The small molecule below binds the protein below.
Small molecule (SMILES): C[C@]12N[C@H](Cc3ccccc31)c1ccccc12

Binding-site contacts:
Ligand atom C14 contacts residue VAL241 of chain 1.G at 4.2 Å (hydrophobic).
Ligand atom C13 contacts residue THR235 of chain 1.C at 3.5 Å.
Ligand atom C10 contacts residue LEU231 of chain 1.H at 3.5 Å (hydrophobic).
Ligand atom C4 contacts residue LEU231 of chain 1.C at 3.9 Å (hydrophobic).
Ligand atom C1 contacts residue ASN203 of chain 1.C at 3.8 Å.
Ligand atom C10 contacts residue THR235 of chain 1.H at 3.6 Å.
Ligand atom C15 contacts residue VAL241 of chain 1.G at 3.3 Å (hydrophobic).
Ligand atom C15 contacts residue THR245 of chain 1.G at 3.6 Å.
Ligand atom C11 contacts residue VAL241 of chain 1.G at 3.9 Å (hydrophobic).
Ligand atom C8 contacts residue THR235 of chain 1.C at 4.3 Å.
Ligand atom C11 contacts residue ALA242 of chain 1.G at 4.4 Å (hydrophobic).
Ligand atom C9 contacts residue LEU231 of chain 1.C at 3.4 Å (hydrophobic).
Ligand atom C8 contacts residue VAL241 of chain 1.B at 3.7 Å (hydrophobic).
Ligand atom C11 contacts residue THR245 of chain 1.G at 3.7 Å.
Ligand atom C5 contacts residue LEU231 of chain 1.H at 4.2 Å (hydrophobic).
Ligand atom C2 contacts residue VAL241 of chain 1.B at 4.2 Å (hydrophobic).
Ligand atom C14 contacts residue THR235 of chain 1.H at 3.4 Å.
Ligand atom C12 contacts residue THR235 of chain 1.C at 3.4 Å.
Ligand atom C13 contacts residue LEU231 of chain 1.C at 3.5 Å (hydrophobic).
Ligand atom C12 contacts residue ALA242 of chain 1.B at 4.0 Å (hydrophobic).
Ligand atom C13 contacts residue VAL241 of chain 1.B at 4.1 Å (hydrophobic).
Ligand atom C14 contacts residue ALA242 of chain 1.G at 3.6 Å (hydrophobic).
Ligand atom C15 contacts residue THR235 of chain 1.H at 4.4 Å.
Ligand atom C7 contacts residue VAL241 of chain 1.B at 4.1 Å (hydrophobic).
Ligand atom C12 contacts residue VAL241 of chain 1.B at 3.9 Å (hydrophobic).
Ligand atom C7 contacts residue LEU231 of chain 1.H at 3.7 Å (hydrophobic).
Ligand atom N contacts residue ASN203 of chain 1.C at 4.0 Å.
Ligand atom C3 contacts residue LEU231 of chain 1.C at 4.1 Å (hydrophobic).
Ligand atom C14 contacts residue THR245 of chain 1.G at 4.3 Å.
Ligand atom C12 contacts residue THR245 of chain 1.B at 4.3 Å.
Ligand atom C6 contacts residue THR245 of chain 1.G at 4.5 Å.
Ligand atom C15 contacts residue ALA242 of chain 1.G at 3.2 Å (hydrophobic).
Ligand atom C13 contacts residue ALA242 of chain 1.B at 4.2 Å (hydrophobic).
Ligand atom C contacts residue LEU231 of chain 1.H at 4.5 Å (hydrophobic).
Ligand atom C1 contacts residue LEU231 of chain 1.C at 4.0 Å (hydrophobic).
Ligand atom C14 contacts residue LEU231 of chain 1.H at 4.0 Å (hydrophobic).
Ligand atom C9 contacts residue THR235 of chain 1.C at 4.4 Å.

Sequence of chain 1.C:
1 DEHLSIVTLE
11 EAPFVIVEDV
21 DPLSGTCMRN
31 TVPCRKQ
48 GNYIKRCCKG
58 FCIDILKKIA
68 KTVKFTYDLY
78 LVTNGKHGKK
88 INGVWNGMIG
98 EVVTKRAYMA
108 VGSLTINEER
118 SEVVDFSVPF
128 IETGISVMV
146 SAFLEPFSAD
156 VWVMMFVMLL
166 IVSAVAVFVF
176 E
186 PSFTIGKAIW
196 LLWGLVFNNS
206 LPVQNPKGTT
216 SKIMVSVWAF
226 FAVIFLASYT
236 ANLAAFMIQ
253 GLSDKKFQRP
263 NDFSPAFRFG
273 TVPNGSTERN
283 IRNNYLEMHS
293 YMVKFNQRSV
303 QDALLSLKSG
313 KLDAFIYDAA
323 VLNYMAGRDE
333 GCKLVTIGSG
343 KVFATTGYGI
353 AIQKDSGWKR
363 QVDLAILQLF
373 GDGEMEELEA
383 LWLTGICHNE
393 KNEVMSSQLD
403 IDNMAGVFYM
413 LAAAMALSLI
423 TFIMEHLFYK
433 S

Sequence of chain 1.B:
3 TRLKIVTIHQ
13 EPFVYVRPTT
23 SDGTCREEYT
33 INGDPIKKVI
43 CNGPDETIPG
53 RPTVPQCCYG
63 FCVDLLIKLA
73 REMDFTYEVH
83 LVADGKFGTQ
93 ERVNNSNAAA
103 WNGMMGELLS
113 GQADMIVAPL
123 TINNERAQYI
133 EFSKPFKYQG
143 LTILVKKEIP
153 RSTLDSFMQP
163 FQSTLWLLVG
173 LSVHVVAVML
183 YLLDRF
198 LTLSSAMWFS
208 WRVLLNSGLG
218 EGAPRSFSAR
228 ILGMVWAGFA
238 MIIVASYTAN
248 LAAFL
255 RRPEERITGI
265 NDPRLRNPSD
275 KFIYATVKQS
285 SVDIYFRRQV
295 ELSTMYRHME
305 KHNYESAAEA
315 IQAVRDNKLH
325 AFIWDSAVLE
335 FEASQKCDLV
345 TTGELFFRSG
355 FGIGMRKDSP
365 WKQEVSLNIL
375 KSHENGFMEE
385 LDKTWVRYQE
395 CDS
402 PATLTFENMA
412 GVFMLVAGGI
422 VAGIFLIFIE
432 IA

Sequence of chain 1.G:
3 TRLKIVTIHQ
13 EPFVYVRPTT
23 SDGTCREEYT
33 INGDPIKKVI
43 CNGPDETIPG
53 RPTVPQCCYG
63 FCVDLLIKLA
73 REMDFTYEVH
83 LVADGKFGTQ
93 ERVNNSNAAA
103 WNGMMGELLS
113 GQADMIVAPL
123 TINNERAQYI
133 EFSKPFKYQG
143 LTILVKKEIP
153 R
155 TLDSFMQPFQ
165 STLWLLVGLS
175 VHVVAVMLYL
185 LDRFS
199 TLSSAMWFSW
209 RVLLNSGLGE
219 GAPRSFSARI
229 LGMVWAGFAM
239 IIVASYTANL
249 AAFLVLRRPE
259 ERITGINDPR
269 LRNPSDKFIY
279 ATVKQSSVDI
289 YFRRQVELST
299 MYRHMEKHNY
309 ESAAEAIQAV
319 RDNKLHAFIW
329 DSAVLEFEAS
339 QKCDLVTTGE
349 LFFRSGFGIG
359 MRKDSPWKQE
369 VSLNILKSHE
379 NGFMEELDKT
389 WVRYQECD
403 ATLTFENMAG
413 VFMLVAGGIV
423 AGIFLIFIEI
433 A

Sequence of chain 1.H:
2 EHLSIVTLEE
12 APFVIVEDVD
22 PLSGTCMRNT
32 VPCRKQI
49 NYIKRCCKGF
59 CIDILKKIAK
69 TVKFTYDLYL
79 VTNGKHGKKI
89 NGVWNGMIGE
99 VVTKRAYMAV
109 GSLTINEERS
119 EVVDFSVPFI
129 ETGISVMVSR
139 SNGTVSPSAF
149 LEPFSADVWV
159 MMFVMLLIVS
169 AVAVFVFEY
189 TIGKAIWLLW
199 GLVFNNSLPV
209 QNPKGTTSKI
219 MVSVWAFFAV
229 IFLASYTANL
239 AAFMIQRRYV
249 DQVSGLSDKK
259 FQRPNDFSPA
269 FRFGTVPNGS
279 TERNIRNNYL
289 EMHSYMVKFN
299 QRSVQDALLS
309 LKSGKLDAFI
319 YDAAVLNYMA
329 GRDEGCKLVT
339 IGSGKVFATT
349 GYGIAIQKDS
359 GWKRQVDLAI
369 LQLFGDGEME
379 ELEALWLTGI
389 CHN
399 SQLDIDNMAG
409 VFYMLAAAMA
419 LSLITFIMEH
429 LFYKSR